Binding-site contacts:
Ligand atom O2 contacts residue LEU18 of chain 1.A at 3.6 Å.
Ligand atom P contacts residue SER108 of chain 1.A at 3.6 Å.
Ligand atom OP1 contacts residue SER135 of chain 1.A at 2.5 Å (h-bond).
Ligand atom N3 contacts residue TRP61 of chain 1.A at 3.4 Å.
Ligand atom O3' contacts residue HIS66 of chain 1.A at 2.9 Å (h-bond).
Ligand atom O2' contacts residue GLY17 of chain 1.A at 3.3 Å (h-bond).
Ligand atom OP1 contacts residue HIS158 of chain 1.A at 3.5 Å.
Ligand atom C2 contacts residue TRP61 of chain 1.A at 3.7 Å (hydrophobic).
Ligand atom O3' contacts residue GLU14 of chain 1.A at 2.8 Å (salt-bridge).
Ligand atom N3 contacts residue GLN111 of chain 1.A at 3.6 Å.
Ligand atom P contacts residue HIS158 of chain 1.A at 3.6 Å.
Ligand atom C6 contacts residue LEU18 of chain 1.A at 3.6 Å (hydrophobic).
Ligand atom C4 contacts residue LEU18 of chain 1.A at 3.6 Å (hydrophobic).
Ligand atom C2' contacts residue CYS62 of chain 1.A at 3.6 Å (hydrophobic).
Ligand atom N1 contacts residue TRP61 of chain 1.A at 3.7 Å.
Ligand atom P contacts residue NA1 of chain 1.C at 3.1 Å.
Ligand atom OP1 contacts residue NA1 of chain 1.C at 2.4 Å (h-bond).
Ligand atom O3' contacts residue NA1 of chain 1.C at 2.6 Å (h-bond).
Ligand atom O4' contacts residue SER108 of chain 1.A at 3.4 Å.
Ligand atom OP2 contacts residue ASN107 of chain 1.A at 3.3 Å.
Ligand atom O2' contacts residue MET15 of chain 1.A at 2.5 Å (h-bond).
Ligand atom C4 contacts residue TRP61 of chain 1.A at 3.6 Å (hydrophobic).
Ligand atom C3' contacts residue GLU14 of chain 1.A at 3.7 Å.
Ligand atom C2' contacts residue MET15 of chain 1.A at 3.5 Å (hydrophobic).
Ligand atom N4 contacts residue TRP61 of chain 1.A at 3.6 Å.
Ligand atom OP1 contacts residue SER108 of chain 1.A at 2.9 Å (h-bond).
Ligand atom C1' contacts residue LEU18 of chain 1.A at 3.6 Å (hydrophobic).
Ligand atom N1 contacts residue LEU18 of chain 1.A at 3.6 Å.
Ligand atom O3' contacts residue MET15 of chain 1.A at 3.0 Å (h-bond).
Ligand atom C6 contacts residue TRP61 of chain 1.A at 3.6 Å (hydrophobic).
Ligand atom O6 contacts residue LEU18 of chain 1.A at 3.6 Å.
Ligand atom C4' contacts residue MET15 of chain 1.A at 3.6 Å (hydrophobic).
Ligand atom O2' contacts residue GLN111 of chain 1.A at 3.2 Å.
Ligand atom P contacts residue SER135 of chain 1.A at 3.5 Å.
Ligand atom OP2 contacts residue SER135 of chain 1.A at 3.6 Å (h-bond).
Ligand atom C5 contacts residue TRP61 of chain 1.A at 3.5 Å (hydrophobic).
Ligand atom O5' contacts residue SER108 of chain 1.A at 3.0 Å (h-bond).
Ligand atom OP2 contacts residue HIS158 of chain 1.A at 2.9 Å (h-bond).
Ligand atom N2 contacts residue GLN111 of chain 1.A at 3.2 Å (h-bond).
Ligand atom O2 contacts residue CYS62 of chain 1.A at 3.2 Å (h-bond).

Sequence of chain 1.A:
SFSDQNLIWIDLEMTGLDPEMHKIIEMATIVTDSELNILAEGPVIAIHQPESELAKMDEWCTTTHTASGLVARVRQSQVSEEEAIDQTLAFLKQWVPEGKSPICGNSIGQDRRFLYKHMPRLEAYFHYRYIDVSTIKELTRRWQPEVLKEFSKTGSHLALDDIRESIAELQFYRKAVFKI

The small molecule below binds the protein below.
Small molecule (SMILES): Nc1ccn([C@@H]2O[C@H](CO[P](=O)(O)O[C@H]3[C@@H](O)[C@H](n4cnc5c(=O)nc(N)[nH]c54)O[C@@H]3COP(=O)(O)O)[C@@H](O)[C@H]2O)c(=O)n1